Sequence of chain 52.A:
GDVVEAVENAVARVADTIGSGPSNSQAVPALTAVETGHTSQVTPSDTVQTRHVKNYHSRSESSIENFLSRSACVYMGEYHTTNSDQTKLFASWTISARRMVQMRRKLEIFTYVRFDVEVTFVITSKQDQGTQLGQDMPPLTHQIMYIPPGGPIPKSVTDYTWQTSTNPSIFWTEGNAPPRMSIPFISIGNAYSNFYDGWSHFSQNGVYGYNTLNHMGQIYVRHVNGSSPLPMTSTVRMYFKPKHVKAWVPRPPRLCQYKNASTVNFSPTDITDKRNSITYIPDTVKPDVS

Binding-site contacts:
Ligand atom O contacts residue TYR192 of chain 52.A at 3.9 Å.
Ligand atom C1 contacts residue ILE183 of chain 52.A at 4.2 Å (hydrophobic).
Ligand atom OXT contacts residue ASN194 of chain 52.A at 4.3 Å.
Ligand atom O contacts residue ASN194 of chain 52.A at 3.0 Å (h-bond).
Ligand atom C2 contacts residue ILE95 of chain 52.A at 3.8 Å (hydrophobic).
Ligand atom O contacts residue VAL113 of chain 52.A at 4.0 Å.
Ligand atom C7 contacts residue VAL117 of chain 52.A at 4.3 Å (hydrophobic).
Ligand atom N contacts residue ILE219 of chain 52.A at 4.0 Å.
Ligand atom C5 contacts residue PHE240 of chain 52.A at 4.1 Å (hydrophobic).
Ligand atom OXT contacts residue MET216 of chain 52.A at 4.2 Å.
Ligand atom C8 contacts residue MET216 of chain 52.A at 3.9 Å (hydrophobic).
Ligand atom C9 contacts residue TYR192 of chain 52.A at 4.1 Å (hydrophobic).
Ligand atom N contacts residue TYR146 of chain 52.A at 4.1 Å.
Ligand atom C5 contacts residue ILE183 of chain 52.A at 4.4 Å (hydrophobic).
Ligand atom C contacts residue TYR210 of chain 52.A at 4.1 Å (hydrophobic).
Ligand atom C7 contacts residue TYR192 of chain 52.A at 4.4 Å (hydrophobic).
Ligand atom N contacts residue MET181 of chain 52.A at 3.9 Å.
Ligand atom C contacts residue TYR192 of chain 52.A at 4.2 Å (hydrophobic).
Ligand atom C3 contacts residue ILE183 of chain 52.A at 3.7 Å (hydrophobic).
Ligand atom C10 contacts residue TYR192 of chain 52.A at 4.3 Å (hydrophobic).
Ligand atom C5 contacts residue ILE95 of chain 52.A at 3.8 Å (hydrophobic).
Ligand atom CA2 contacts residue PHE115 of chain 52.A at 4.3 Å (hydrophobic).
Ligand atom O contacts residue LEU107 of chain 52.A at 4.4 Å.
Ligand atom C4 contacts residue ILE183 of chain 52.A at 4.2 Å (hydrophobic).
Ligand atom C7 contacts residue ILE95 of chain 52.A at 4.3 Å (hydrophobic).
Ligand atom C2 contacts residue ILE183 of chain 52.A at 4.2 Å (hydrophobic).
Ligand atom C9 contacts residue PHE115 of chain 52.A at 4.1 Å (hydrophobic).
Ligand atom C8 contacts residue TYR192 of chain 52.A at 3.6 Å (hydrophobic).
Ligand atom C1 contacts residue VAL119 of chain 52.A at 4.2 Å (hydrophobic).
Ligand atom C1 contacts residue ILE219 of chain 52.A at 4.1 Å (hydrophobic).
Ligand atom C9 contacts residue PHE240 of chain 52.A at 4.1 Å (hydrophobic).
Ligand atom C6 contacts residue ILE95 of chain 52.A at 4.1 Å (hydrophobic).
Ligand atom C3 contacts residue ILE95 of chain 52.A at 4.2 Å (hydrophobic).
Ligand atom C4 contacts residue ILE95 of chain 52.A at 4.0 Å (hydrophobic).
Ligand atom C6 contacts residue TYR192 of chain 52.A at 4.4 Å (hydrophobic).
Ligand atom C contacts residue ASN194 of chain 52.A at 4.0 Å.
Ligand atom C10 contacts residue MET216 of chain 52.A at 3.6 Å (hydrophobic).
Ligand atom OXT contacts residue TYR210 of chain 52.A at 3.0 Å (h-bond).
Ligand atom C7 contacts residue PHE240 of chain 52.A at 3.9 Å (hydrophobic).
Ligand atom C2 contacts residue TYR146 of chain 52.A at 3.9 Å (hydrophobic).

This protein binds this small molecule.
Small molecule (SMILES): NCCCCCCCCCCCC(=O)O